The small molecule below binds the protein below.
Small molecule (SMILES): CC(=O)N[C@@H]1[C@@H](O)[C@H](O[C@@H]2O[C@H](CO)[C@@H](O[C@@H]3O[C@H](CO[C@H]4O[C@H](CO)[C@@H](O)[C@H](O)[C@@H]4O)[C@@H](O)[C@H](O[C@H]4O[C@H](CO)[C@@H](O)[C@H](O)[C@@H]4O)[C@@H]3O)[C@H](O)[C@H]2NC(C)=O)[C@@H](CO)O[C@H]1O

Binding-site contacts:
Ligand atom O6 contacts residue ARG97 of chain 1.D at 3.4 Å.
Ligand atom O5 contacts residue TRP96 of chain 1.D at 3.2 Å.
Ligand atom C6 contacts residue GLY94 of chain 1.D at 3.4 Å.
Ligand atom C7 contacts residue GLY102 of chain 1.D at 3.5 Å.
Ligand atom C8 contacts residue GLY102 of chain 1.D at 3.5 Å.
Ligand atom O1 contacts residue GLU101 of chain 1.D at 2.7 Å (salt-bridge).
Ligand atom O3 contacts residue ASN74 of chain 1.D at 3.7 Å.
Ligand atom C6 contacts residue ASN74 of chain 1.D at 3.3 Å.
Ligand atom C1 contacts residue GLU101 of chain 1.D at 3.6 Å.
Ligand atom O3 contacts residue THR98 of chain 1.D at 2.7 Å (h-bond).
Ligand atom C3 contacts residue LEU71 of chain 1.D at 3.5 Å (hydrophobic).
Ligand atom O4 contacts residue TRP96 of chain 1.D at 3.0 Å (h-bond).
Ligand atom C1 contacts residue TRP96 of chain 1.D at 3.6 Å (hydrophobic).
Ligand atom C5 contacts residue GLY94 of chain 1.D at 3.6 Å.
Ligand atom O5 contacts residue EDO1 of chain 1.HA at 3.6 Å.
Ligand atom C4 contacts residue TRP96 of chain 1.D at 3.4 Å (hydrophobic).
Ligand atom C5 contacts residue GLN95 of chain 1.D at 3.4 Å.
Ligand atom O6 contacts residue THR98 of chain 1.D at 3.0 Å (h-bond).
Ligand atom O3 contacts residue TRP96 of chain 1.D at 3.4 Å.
Ligand atom N2 contacts residue THR98 of chain 1.D at 3.3 Å (h-bond).
Ligand atom O1 contacts residue TRP72 of chain 1.D at 3.4 Å.
Ligand atom O7 contacts residue SER73 of chain 1.D at 3.5 Å.
Ligand atom O7 contacts residue GLY102 of chain 1.D at 2.6 Å (h-bond).
Ligand atom O7 contacts residue GLU101 of chain 1.D at 2.7 Å (salt-bridge).
Ligand atom C3 contacts residue TRP96 of chain 1.D at 3.1 Å (hydrophobic).
Ligand atom N2 contacts residue LEU71 of chain 1.D at 2.8 Å (h-bond).
Ligand atom C8 contacts residue THR98 of chain 1.D at 3.6 Å.
Ligand atom O7 contacts residue ASN74 of chain 1.D at 2.9 Å (h-bond).
Ligand atom C7 contacts residue THR98 of chain 1.D at 3.5 Å.
Ligand atom C5 contacts residue TRP72 of chain 1.D at 3.6 Å (hydrophobic).
Ligand atom O4 contacts residue GLN95 of chain 1.D at 2.9 Å (h-bond).
Ligand atom C5 contacts residue TRP96 of chain 1.D at 3.3 Å (hydrophobic).
Ligand atom C6 contacts residue TRP96 of chain 1.D at 3.5 Å (hydrophobic).
Ligand atom C1 contacts residue EDO1 of chain 1.HA at 3.5 Å.
Ligand atom O2 contacts residue EDO1 of chain 1.HA at 3.1 Å (h-bond).
Ligand atom O4 contacts residue GLN95 of chain 1.D at 3.2 Å (h-bond).
Ligand atom C8 contacts residue LEU71 of chain 1.D at 3.6 Å (hydrophobic).
Ligand atom C1 contacts residue ASN74 of chain 1.D at 3.6 Å.
Ligand atom O5 contacts residue GLN78 of chain 1.D at 3.5 Å (h-bond).
Ligand atom C7 contacts residue LEU71 of chain 1.D at 3.7 Å (hydrophobic).

Sequence of chain 1.D:
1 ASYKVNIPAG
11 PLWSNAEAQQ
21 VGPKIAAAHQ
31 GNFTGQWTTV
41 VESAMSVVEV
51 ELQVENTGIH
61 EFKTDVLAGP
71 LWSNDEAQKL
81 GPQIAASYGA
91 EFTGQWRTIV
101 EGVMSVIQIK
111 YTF